Sequence of chain 1.C:
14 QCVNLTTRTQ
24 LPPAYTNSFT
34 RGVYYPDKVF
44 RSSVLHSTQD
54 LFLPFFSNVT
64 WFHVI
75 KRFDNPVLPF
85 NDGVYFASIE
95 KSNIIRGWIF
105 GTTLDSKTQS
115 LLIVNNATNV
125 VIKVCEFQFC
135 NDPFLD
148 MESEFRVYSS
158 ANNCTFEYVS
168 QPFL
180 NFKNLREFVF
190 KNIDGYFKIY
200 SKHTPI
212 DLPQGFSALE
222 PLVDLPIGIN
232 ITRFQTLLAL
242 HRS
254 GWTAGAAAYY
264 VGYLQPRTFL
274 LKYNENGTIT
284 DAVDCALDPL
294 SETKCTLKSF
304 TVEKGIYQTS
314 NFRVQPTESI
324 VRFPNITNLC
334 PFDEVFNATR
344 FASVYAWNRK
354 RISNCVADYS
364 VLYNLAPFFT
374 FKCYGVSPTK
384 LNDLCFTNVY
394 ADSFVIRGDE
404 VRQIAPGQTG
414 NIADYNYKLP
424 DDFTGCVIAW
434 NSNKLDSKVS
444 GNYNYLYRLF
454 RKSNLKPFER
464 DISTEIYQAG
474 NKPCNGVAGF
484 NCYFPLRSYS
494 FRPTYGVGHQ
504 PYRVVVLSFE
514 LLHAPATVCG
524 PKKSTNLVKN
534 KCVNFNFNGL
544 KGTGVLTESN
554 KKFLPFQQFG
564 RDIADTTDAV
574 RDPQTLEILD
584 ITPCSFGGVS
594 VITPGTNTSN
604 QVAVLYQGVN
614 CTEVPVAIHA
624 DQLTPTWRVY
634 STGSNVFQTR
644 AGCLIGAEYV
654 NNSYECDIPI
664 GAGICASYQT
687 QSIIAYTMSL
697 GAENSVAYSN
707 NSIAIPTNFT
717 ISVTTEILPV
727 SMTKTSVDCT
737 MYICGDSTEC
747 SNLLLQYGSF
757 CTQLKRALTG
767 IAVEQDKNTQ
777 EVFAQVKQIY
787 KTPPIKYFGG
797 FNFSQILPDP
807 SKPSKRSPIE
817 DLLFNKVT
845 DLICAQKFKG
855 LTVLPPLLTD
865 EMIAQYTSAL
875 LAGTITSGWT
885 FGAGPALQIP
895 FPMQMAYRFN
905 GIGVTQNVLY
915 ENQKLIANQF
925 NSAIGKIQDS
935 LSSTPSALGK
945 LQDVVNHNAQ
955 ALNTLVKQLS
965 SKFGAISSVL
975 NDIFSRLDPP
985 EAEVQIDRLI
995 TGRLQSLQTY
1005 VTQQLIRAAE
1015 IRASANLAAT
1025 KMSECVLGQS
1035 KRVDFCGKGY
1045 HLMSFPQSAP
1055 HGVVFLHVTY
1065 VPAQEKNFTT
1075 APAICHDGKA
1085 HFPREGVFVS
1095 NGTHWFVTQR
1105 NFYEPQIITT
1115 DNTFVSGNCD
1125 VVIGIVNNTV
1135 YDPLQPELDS

Sequence of chain 1.B:
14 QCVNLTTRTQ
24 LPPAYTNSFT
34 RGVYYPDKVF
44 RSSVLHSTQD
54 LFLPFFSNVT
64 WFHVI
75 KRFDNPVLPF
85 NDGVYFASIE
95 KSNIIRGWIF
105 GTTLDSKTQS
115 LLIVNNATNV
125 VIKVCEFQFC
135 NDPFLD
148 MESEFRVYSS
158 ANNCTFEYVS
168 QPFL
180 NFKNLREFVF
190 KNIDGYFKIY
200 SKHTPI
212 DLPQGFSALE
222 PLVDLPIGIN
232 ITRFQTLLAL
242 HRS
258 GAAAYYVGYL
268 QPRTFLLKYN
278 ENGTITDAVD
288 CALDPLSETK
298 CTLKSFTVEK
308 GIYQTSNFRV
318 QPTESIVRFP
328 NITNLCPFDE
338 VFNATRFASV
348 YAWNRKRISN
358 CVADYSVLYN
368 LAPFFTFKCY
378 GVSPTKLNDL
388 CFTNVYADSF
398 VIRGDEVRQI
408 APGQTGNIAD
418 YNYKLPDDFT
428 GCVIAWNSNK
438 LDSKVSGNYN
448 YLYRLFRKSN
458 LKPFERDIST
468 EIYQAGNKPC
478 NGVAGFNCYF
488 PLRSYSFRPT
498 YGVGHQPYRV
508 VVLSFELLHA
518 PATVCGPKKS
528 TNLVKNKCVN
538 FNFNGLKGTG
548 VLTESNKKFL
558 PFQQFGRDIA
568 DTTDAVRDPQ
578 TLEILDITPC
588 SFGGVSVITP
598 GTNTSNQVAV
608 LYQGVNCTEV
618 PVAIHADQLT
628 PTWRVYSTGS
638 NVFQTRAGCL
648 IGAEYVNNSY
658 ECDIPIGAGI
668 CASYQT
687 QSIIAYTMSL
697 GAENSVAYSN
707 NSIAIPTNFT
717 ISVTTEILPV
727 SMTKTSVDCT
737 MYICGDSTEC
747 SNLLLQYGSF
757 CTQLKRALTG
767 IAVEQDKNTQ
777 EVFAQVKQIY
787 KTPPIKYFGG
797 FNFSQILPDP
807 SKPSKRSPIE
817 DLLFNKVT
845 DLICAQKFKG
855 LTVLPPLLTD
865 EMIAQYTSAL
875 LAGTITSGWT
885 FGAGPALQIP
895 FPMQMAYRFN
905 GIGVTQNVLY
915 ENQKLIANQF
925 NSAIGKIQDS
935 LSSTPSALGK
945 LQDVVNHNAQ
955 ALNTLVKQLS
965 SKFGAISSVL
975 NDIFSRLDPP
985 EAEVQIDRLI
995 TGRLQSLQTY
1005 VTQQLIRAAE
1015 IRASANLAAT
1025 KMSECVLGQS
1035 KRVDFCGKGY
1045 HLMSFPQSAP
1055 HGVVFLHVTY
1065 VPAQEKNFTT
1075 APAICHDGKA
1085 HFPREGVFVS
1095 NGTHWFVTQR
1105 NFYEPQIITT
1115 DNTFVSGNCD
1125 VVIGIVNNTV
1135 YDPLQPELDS

Binding-site contacts:
Ligand atom C2 contacts residue ASN231 of chain 1.C at 2.5 Å.
Ligand atom C8 contacts residue THR112 of chain 1.C at 4.0 Å.
Ligand atom C8 contacts residue ASN231 of chain 1.C at 3.3 Å.
Ligand atom C7 contacts residue ASN231 of chain 1.C at 2.9 Å.
Ligand atom C3 contacts residue ASN231 of chain 1.C at 3.9 Å.
Ligand atom O5 contacts residue ASN231 of chain 1.C at 2.3 Å (h-bond).
Ligand atom C8 contacts residue ASP464 of chain 1.B at 4.4 Å.
Ligand atom O6 contacts residue THR233 of chain 1.C at 4.2 Å.
Ligand atom O7 contacts residue THR112 of chain 1.C at 4.2 Å.
Ligand atom C8 contacts residue ARG463 of chain 1.B at 4.4 Å.
Ligand atom C2 contacts residue THR106 of chain 1.C at 4.1 Å.
Ligand atom N2 contacts residue ASN231 of chain 1.C at 2.4 Å (h-bond).
Ligand atom O7 contacts residue ASN231 of chain 1.C at 3.6 Å.
Ligand atom N2 contacts residue GLU462 of chain 1.B at 3.7 Å.
Ligand atom C7 contacts residue THR106 of chain 1.C at 3.6 Å.
Ligand atom C5 contacts residue ASN231 of chain 1.C at 3.6 Å.
Ligand atom C1 contacts residue ASN231 of chain 1.C at 1.4 Å.
Ligand atom C8 contacts residue GLU462 of chain 1.B at 3.8 Å.
Ligand atom O7 contacts residue THR106 of chain 1.C at 2.7 Å (h-bond).
Ligand atom N2 contacts residue THR106 of chain 1.C at 4.2 Å.
Ligand atom C4 contacts residue ASN231 of chain 1.C at 4.2 Å.
Ligand atom C8 contacts residue ILE230 of chain 1.C at 3.8 Å (hydrophobic).
Ligand atom O3 contacts residue THR106 of chain 1.C at 3.8 Å.
Ligand atom C7 contacts residue GLU462 of chain 1.B at 4.3 Å.

The protein below binds the small molecule below.
Small molecule (SMILES): CC(=O)N[C@@H]1[C@@H](O)[C@H](O)[C@@H](CO)O[C@H]1O